Sequence of chain 1.A:
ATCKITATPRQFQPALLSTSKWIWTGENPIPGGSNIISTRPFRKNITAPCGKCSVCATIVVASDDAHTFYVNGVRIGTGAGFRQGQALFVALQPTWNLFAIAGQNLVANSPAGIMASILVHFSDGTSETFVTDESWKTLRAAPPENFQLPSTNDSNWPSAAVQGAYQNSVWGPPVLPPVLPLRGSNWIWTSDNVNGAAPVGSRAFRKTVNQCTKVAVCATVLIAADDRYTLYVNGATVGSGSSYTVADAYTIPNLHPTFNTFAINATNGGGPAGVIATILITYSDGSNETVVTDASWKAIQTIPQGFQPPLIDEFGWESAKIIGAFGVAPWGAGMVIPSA

A protein and the small-molecule ligand that binds it are described below.
Small molecule (SMILES): CC(=O)N[C@@H]1[C@@H](O)[C@H](O)[C@@H](CO)O[C@H]1O

Binding-site contacts:
Ligand atom C8 contacts residue TRP109 of chain 1.A at 4.1 Å (hydrophobic).
Ligand atom C7 contacts residue NAG1 of chain 1.E at 3.6 Å.
Ligand atom C4 contacts residue NAG1 of chain 1.E at 3.8 Å.
Ligand atom C8 contacts residue NAG1 of chain 1.E at 4.2 Å.
Ligand atom N2 contacts residue NAG1 of chain 1.E at 3.6 Å.
Ligand atom C8 contacts residue THR108 of chain 1.A at 3.4 Å.
Ligand atom O4 contacts residue NAG1 of chain 1.E at 3.6 Å.
Ligand atom C2 contacts residue NAG1 of chain 1.E at 3.6 Å.
Ligand atom O7 contacts residue NAG1 of chain 1.E at 3.7 Å.
Ligand atom O3 contacts residue NAG1 of chain 1.E at 1.4 Å.
Ligand atom N2 contacts residue TRP109 of chain 1.A at 4.3 Å.
Ligand atom C3 contacts residue NAG1 of chain 1.E at 2.8 Å.